Sequence of chain 1.A:
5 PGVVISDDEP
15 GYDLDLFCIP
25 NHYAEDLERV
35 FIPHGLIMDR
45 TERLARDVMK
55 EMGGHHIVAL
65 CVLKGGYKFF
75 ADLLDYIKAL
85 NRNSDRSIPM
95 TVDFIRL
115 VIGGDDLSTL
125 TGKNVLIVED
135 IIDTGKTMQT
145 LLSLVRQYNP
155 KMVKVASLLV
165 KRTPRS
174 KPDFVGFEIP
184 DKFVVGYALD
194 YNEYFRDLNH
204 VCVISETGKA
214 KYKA

A small-molecule ligand and the protein it binds are described below.
Small molecule (SMILES): Nc1nc(=O)c2ncn(CCN(CCOCCP(=O)(O)O)CCP(=O)(O)O)c2[nH]1

Binding-site contacts:
Ligand atom N2 contacts residue PHE186 of chain 1.A at 3.7 Å.
Ligand atom OAG contacts residue THR141 of chain 1.A at 2.6 Å (h-bond).
Ligand atom PBC contacts residue GLY139 of chain 1.A at 3.8 Å.
Ligand atom OAF contacts residue ARG100 of chain 1.A at 3.7 Å.
Ligand atom PBC contacts residue THR138 of chain 1.A at 3.4 Å.
Ligand atom N7 contacts residue LYS165 of chain 1.A at 3.2 Å (salt-bridge).
Ligand atom CAQ contacts residue ILE135 of chain 1.A at 3.6 Å (hydrophobic).
Ligand atom CAM contacts residue ILE135 of chain 1.A at 3.8 Å (hydrophobic).
Ligand atom CAQ contacts residue THR141 of chain 1.A at 3.8 Å.
Ligand atom C6 contacts residue PHE186 of chain 1.A at 3.7 Å (hydrophobic).
Ligand atom OAE contacts residue ARG199 of chain 1.A at 3.5 Å (salt-bridge).
Ligand atom OAD contacts residue THR138 of chain 1.A at 3.2 Å (h-bond).
Ligand atom N7 contacts residue ASP137 of chain 1.A at 3.8 Å.
Ligand atom C2 contacts residue VAL187 of chain 1.A at 3.6 Å (hydrophobic).
Ligand atom OAH contacts residue THR138 of chain 1.A at 2.6 Å (h-bond).
Ligand atom OAG contacts residue THR138 of chain 1.A at 3.2 Å (h-bond).
Ligand atom OAH contacts residue ASP137 of chain 1.A at 3.5 Å.
Ligand atom O6 contacts residue LYS185 of chain 1.A at 3.5 Å (salt-bridge).
Ligand atom OAD contacts residue ILE136 of chain 1.A at 3.7 Å.
Ligand atom OAE contacts residue ASP193 of chain 1.A at 3.7 Å.
Ligand atom PBC contacts residue THR141 of chain 1.A at 3.8 Å.
Ligand atom N7 contacts residue ILE135 of chain 1.A at 3.8 Å.
Ligand atom CAN contacts residue THR141 of chain 1.A at 3.8 Å.
Ligand atom C2 contacts residue PHE186 of chain 1.A at 3.5 Å (hydrophobic).
Ligand atom C6 contacts residue LYS165 of chain 1.A at 3.8 Å.
Ligand atom C5 contacts residue ILE135 of chain 1.A at 3.8 Å (hydrophobic).
Ligand atom OAG contacts residue LYS140 of chain 1.A at 3.6 Å (salt-bridge).
Ligand atom N1 contacts residue PHE186 of chain 1.A at 3.6 Å.
Ligand atom OAD contacts residue ASP137 of chain 1.A at 2.9 Å (salt-bridge).
Ligand atom C8 contacts residue ASP137 of chain 1.A at 3.3 Å.
Ligand atom O6 contacts residue PHE186 of chain 1.A at 3.6 Å.
Ligand atom N2 contacts residue ASP193 of chain 1.A at 2.8 Å (salt-bridge).
Ligand atom PBC contacts residue ASP137 of chain 1.A at 3.8 Å.
Ligand atom OAD contacts residue GLY139 of chain 1.A at 2.9 Å (h-bond).
Ligand atom O6 contacts residue LYS165 of chain 1.A at 3.0 Å (salt-bridge).
Ligand atom O6 contacts residue VAL187 of chain 1.A at 3.1 Å (h-bond).
Ligand atom N1 contacts residue VAL187 of chain 1.A at 2.8 Å (h-bond).
Ligand atom C6 contacts residue VAL187 of chain 1.A at 3.8 Å (hydrophobic).
Ligand atom C5 contacts residue LYS165 of chain 1.A at 3.8 Å.
Ligand atom N2 contacts residue VAL187 of chain 1.A at 3.4 Å (h-bond).